Sequence of chain 2.A:
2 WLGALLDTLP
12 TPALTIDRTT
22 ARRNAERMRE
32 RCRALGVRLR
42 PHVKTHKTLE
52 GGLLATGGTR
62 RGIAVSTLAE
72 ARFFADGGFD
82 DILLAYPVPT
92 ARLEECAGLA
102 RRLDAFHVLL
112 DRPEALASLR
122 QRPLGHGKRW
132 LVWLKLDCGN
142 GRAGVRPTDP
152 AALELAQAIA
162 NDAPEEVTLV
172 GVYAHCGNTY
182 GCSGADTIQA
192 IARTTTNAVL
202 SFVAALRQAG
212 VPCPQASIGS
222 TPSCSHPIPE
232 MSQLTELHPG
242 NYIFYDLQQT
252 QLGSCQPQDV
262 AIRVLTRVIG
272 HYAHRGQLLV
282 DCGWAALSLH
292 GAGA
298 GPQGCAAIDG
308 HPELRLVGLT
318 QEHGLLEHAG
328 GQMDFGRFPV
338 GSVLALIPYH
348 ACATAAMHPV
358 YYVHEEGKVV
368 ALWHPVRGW

Sequence of chain 1.A:
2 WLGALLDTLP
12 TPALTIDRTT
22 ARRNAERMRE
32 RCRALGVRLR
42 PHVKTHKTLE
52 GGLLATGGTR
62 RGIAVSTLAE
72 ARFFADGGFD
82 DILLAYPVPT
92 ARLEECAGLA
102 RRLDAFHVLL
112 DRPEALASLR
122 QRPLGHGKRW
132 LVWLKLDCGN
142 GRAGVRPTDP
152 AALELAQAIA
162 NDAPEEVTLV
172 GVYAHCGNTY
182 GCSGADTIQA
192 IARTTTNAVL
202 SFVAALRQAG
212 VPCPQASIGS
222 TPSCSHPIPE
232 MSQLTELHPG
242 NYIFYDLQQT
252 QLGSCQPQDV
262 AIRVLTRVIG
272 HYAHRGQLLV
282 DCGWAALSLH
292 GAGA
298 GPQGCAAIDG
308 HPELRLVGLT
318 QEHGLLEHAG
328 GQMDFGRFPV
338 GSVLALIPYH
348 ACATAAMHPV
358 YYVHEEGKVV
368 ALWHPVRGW

Binding-site contacts:
Ligand atom CA contacts residue GLN318 of chain 2.A at 4.1 Å.
Ligand atom N contacts residue LYS45 of chain 1.A at 4.0 Å.
Ligand atom N contacts residue THR317 of chain 2.A at 3.4 Å.
Ligand atom N contacts residue HIS320 of chain 2.A at 4.4 Å.
Ligand atom O contacts residue THR317 of chain 2.A at 2.7 Å.
Ligand atom NG contacts residue LYS45 of chain 1.A at 3.2 Å (salt-bridge).
Ligand atom CB contacts residue HIS176 of chain 1.A at 3.6 Å.
Ligand atom N contacts residue GLN318 of chain 2.A at 3.8 Å.
Ligand atom CB contacts residue PLP1 of chain 1.B at 2.8 Å.
Ligand atom O contacts residue TRP285 of chain 2.A at 4.0 Å.
Ligand atom CB contacts residue LYS45 of chain 1.A at 4.0 Å.
Ligand atom NG contacts residue HIS176 of chain 1.A at 3.1 Å (h-bond).
Ligand atom OXT contacts residue HIS347 of chain 1.A at 3.9 Å.
Ligand atom CA contacts residue THR317 of chain 2.A at 4.2 Å.
Ligand atom OXT contacts residue LYS45 of chain 1.A at 4.0 Å.
Ligand atom OXT contacts residue ZN1 of chain 1.D at 3.3 Å.
Ligand atom CA contacts residue PLP1 of chain 1.B at 3.3 Å.
Ligand atom C contacts residue THR317 of chain 2.A at 3.8 Å.
Ligand atom N contacts residue ARG143 of chain 1.A at 3.9 Å.
Ligand atom NG contacts residue PLP1 of chain 1.B at 1.4 Å.
Ligand atom C contacts residue ZN1 of chain 1.D at 4.5 Å.
Ligand atom O contacts residue GLN318 of chain 2.A at 2.7 Å (h-bond).
Ligand atom OXT contacts residue GLN318 of chain 2.A at 3.8 Å.
Ligand atom C contacts residue GLN318 of chain 2.A at 3.3 Å.
Ligand atom C contacts residue TRP285 of chain 2.A at 4.4 Å (hydrophobic).
Ligand atom N contacts residue PLP1 of chain 1.B at 3.3 Å (h-bond).
Ligand atom OXT contacts residue TRP285 of chain 2.A at 4.1 Å.
Ligand atom CA contacts residue LYS45 of chain 1.A at 3.3 Å.
Ligand atom C contacts residue LYS45 of chain 1.A at 4.0 Å.

A protein and the small-molecule ligand that binds it are described below.
Small molecule (SMILES): NC[C@@H](N)C(=O)O